Binding-site contacts:
Ligand atom N contacts residue ILE22 of chain 1.A at 3.7 Å.
Ligand atom C3 contacts residue LEU143 of chain 1.A at 3.5 Å (hydrophobic).
Ligand atom C6 contacts residue GLU92 of chain 1.A at 3.6 Å.
Ligand atom C1 contacts residue LEU94 of chain 1.A at 3.7 Å (hydrophobic).
Ligand atom C6 contacts residue LEU143 of chain 1.A at 3.6 Å (hydrophobic).
Ligand atom C11 contacts residue ASP154 of chain 1.A at 3.8 Å.
Ligand atom C16 contacts residue ILE22 of chain 1.A at 3.3 Å (hydrophobic).
Ligand atom C7 contacts residue LEU143 of chain 1.A at 3.2 Å (hydrophobic).
Ligand atom N3 contacts residue ALA43 of chain 1.A at 3.6 Å.
Ligand atom O contacts residue LYS24 of chain 1.A at 3.8 Å.
Ligand atom N3 contacts residue GLU92 of chain 1.A at 2.7 Å (salt-bridge).
Ligand atom C03 contacts residue ILE22 of chain 1.A at 3.8 Å (hydrophobic).
Ligand atom C1 contacts residue GLU92 of chain 1.A at 3.8 Å.
Ligand atom N02 contacts residue SER26 of chain 1.A at 3.9 Å.
Ligand atom C5 contacts residue LEU143 of chain 1.A at 3.2 Å (hydrophobic).
Ligand atom N3 contacts residue LEU94 of chain 1.A at 3.9 Å.
Ligand atom N contacts residue LEU94 of chain 1.A at 3.7 Å.
Ligand atom N02 contacts residue GLY25 of chain 1.A at 3.8 Å.
Ligand atom N02 contacts residue LYS45 of chain 1.A at 3.2 Å (salt-bridge).
Ligand atom C1 contacts residue ALA43 of chain 1.A at 3.8 Å (hydrophobic).
Ligand atom C04 contacts residue LEU94 of chain 1.A at 2.9 Å (hydrophobic).
Ligand atom C4 contacts residue VAL30 of chain 1.A at 3.9 Å (hydrophobic).
Ligand atom C04 contacts residue ILE22 of chain 1.A at 3.8 Å (hydrophobic).
Ligand atom N1 contacts residue LEU94 of chain 1.A at 2.9 Å (h-bond).
Ligand atom C9 contacts residue ASP154 of chain 1.A at 3.7 Å.
Ligand atom N1 contacts residue TYR93 of chain 1.A at 3.6 Å.
Ligand atom O1 contacts residue ILE22 of chain 1.A at 3.5 Å (h-bond).
Ligand atom C2 contacts residue ILE22 of chain 1.A at 3.9 Å (hydrophobic).
Ligand atom N02 contacts residue ASP154 of chain 1.A at 3.5 Å (salt-bridge).
Ligand atom C01 contacts residue LEU143 of chain 1.A at 3.5 Å (hydrophobic).
Ligand atom O contacts residue GLY23 of chain 1.A at 3.5 Å.
Ligand atom C11 contacts residue GLY25 of chain 1.A at 3.8 Å.
Ligand atom C04 contacts residue TYR93 of chain 1.A at 3.8 Å (hydrophobic).
Ligand atom C05 contacts residue LYS24 of chain 1.A at 3.4 Å.
Ligand atom N5 contacts residue ILE22 of chain 1.A at 3.8 Å.
Ligand atom C1 contacts residue LEU143 of chain 1.A at 3.9 Å (hydrophobic).
Ligand atom N4 contacts residue ILE22 of chain 1.A at 3.1 Å (h-bond).
Ligand atom O contacts residue ILE22 of chain 1.A at 3.6 Å (h-bond).
Ligand atom C14 contacts residue ILE22 of chain 1.A at 3.9 Å (hydrophobic).
Ligand atom N02 contacts residue GLU62 of chain 1.A at 3.6 Å (salt-bridge).

Sequence of chain 1.A:
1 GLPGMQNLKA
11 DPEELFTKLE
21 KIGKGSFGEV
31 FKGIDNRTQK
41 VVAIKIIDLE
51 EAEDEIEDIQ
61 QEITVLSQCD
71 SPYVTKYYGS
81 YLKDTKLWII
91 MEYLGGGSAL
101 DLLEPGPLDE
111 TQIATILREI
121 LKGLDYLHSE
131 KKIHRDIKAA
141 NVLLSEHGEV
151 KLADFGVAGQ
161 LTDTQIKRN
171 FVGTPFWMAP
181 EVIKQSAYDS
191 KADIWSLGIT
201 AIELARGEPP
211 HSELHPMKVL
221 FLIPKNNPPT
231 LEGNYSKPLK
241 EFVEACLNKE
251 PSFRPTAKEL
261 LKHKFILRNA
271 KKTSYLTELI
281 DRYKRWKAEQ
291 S

The small molecule below binds the protein below.
Small molecule (SMILES): Cc1nc([C@H]2CN(c3ncnc4[nH]cc(-c5cccc(C#N)c5)c34)CCO2)no1